Binding-site contacts:
Ligand atom C07 contacts residue ASN47 of chain 1.A at 3.8 Å.
Ligand atom C05 contacts residue ASN47 of chain 1.A at 4.2 Å.
Ligand atom C12 contacts residue ASN47 of chain 1.A at 4.1 Å.
Ligand atom C08 contacts residue ASN47 of chain 1.A at 3.3 Å.
Ligand atom C06 contacts residue ASN47 of chain 1.A at 3.9 Å.
Ligand atom C14 contacts residue GLU19 of chain 1.A at 3.5 Å.
Ligand atom N16 contacts residue LEU48 of chain 1.A at 3.5 Å.
Ligand atom C14 contacts residue LEU48 of chain 1.A at 4.4 Å (hydrophobic).
Ligand atom N15 contacts residue VAL51 of chain 1.A at 3.8 Å.
Ligand atom C05 contacts residue GLU44 of chain 1.A at 4.3 Å.
Ligand atom C09 contacts residue ASN47 of chain 1.A at 3.6 Å.
Ligand atom C13 contacts residue ASN47 of chain 1.A at 3.8 Å.
Ligand atom N15 contacts residue GLU19 of chain 1.A at 2.7 Å (salt-bridge).
Ligand atom C02 contacts residue GLU44 of chain 1.A at 4.3 Å.
Ligand atom C10 contacts residue ASN47 of chain 1.A at 3.8 Å.
Ligand atom S11 contacts residue ASN47 of chain 1.A at 4.2 Å.
Ligand atom N16 contacts residue GLU19 of chain 1.A at 2.9 Å (salt-bridge).
Ligand atom CL contacts residue ASN47 of chain 1.A at 3.3 Å.
Ligand atom C01 contacts residue GLU44 of chain 1.A at 3.6 Å.
Ligand atom C06 contacts residue CYS43 of chain 1.A at 4.3 Å (hydrophobic).
Ligand atom C03 contacts residue GLU44 of chain 1.A at 4.2 Å.
Ligand atom C01 contacts residue CYS43 of chain 1.A at 3.3 Å (hydrophobic).
Ligand atom S11 contacts residue GLU44 of chain 1.A at 4.1 Å.
Ligand atom O04 contacts residue GLU44 of chain 1.A at 3.6 Å.

A protein and the small-molecule ligand that binds it are described below.
Small molecule (SMILES): [H]/N=C(\N)c1cc2c(Cl)ccc(OC(C)C)c2s1

Sequence of chain 1.A:
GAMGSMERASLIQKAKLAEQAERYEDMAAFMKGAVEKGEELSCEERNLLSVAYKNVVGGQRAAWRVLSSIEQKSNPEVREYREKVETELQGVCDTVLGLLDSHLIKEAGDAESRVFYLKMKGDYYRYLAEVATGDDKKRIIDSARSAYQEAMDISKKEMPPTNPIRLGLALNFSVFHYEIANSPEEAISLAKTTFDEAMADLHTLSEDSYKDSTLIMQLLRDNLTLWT